The protein below binds the small molecule below.
Small molecule (SMILES): CC(=O)N[C@@H]1[C@@H](O)[C@H](O)[C@@H](CO)O[C@H]1O

Sequence of chain 1.P:
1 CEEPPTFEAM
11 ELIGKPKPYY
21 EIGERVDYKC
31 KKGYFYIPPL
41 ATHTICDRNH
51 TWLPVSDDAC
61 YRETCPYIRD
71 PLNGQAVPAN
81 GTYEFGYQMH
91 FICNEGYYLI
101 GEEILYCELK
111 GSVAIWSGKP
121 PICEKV

Binding-site contacts:
Ligand atom C8 contacts residue GLY86 of chain 1.P at 4.3 Å.
Ligand atom C1 contacts residue ASN80 of chain 1.P at 1.4 Å.
Ligand atom C8 contacts residue TYR87 of chain 1.P at 3.9 Å (hydrophobic).
Ligand atom O5 contacts residue ALA79 of chain 1.P at 3.8 Å.
Ligand atom C3 contacts residue GLN88 of chain 1.P at 4.1 Å.
Ligand atom C7 contacts residue ASN80 of chain 1.P at 3.7 Å.
Ligand atom C2 contacts residue ASN80 of chain 1.P at 2.5 Å.
Ligand atom O5 contacts residue ASN80 of chain 1.P at 2.4 Å (h-bond).
Ligand atom O6 contacts residue ALA79 of chain 1.P at 3.5 Å.
Ligand atom O7 contacts residue ASN80 of chain 1.P at 3.5 Å (h-bond).
Ligand atom C6 contacts residue ALA79 of chain 1.P at 4.4 Å (hydrophobic).
Ligand atom O5 contacts residue GLN88 of chain 1.P at 4.1 Å.
Ligand atom C2 contacts residue GLN88 of chain 1.P at 3.7 Å.
Ligand atom C1 contacts residue GLN88 of chain 1.P at 3.0 Å.
Ligand atom N2 contacts residue GLN88 of chain 1.P at 3.5 Å (h-bond).
Ligand atom C5 contacts residue ASN80 of chain 1.P at 3.6 Å.
Ligand atom N2 contacts residue ASN80 of chain 1.P at 2.9 Å (h-bond).
Ligand atom C3 contacts residue ASN80 of chain 1.P at 3.8 Å.
Ligand atom C7 contacts residue TYR87 of chain 1.P at 4.4 Å (hydrophobic).
Ligand atom O6 contacts residue HIS90 of chain 1.P at 4.4 Å.
Ligand atom C4 contacts residue ASN80 of chain 1.P at 4.3 Å.